Sequence of chain 1.C:
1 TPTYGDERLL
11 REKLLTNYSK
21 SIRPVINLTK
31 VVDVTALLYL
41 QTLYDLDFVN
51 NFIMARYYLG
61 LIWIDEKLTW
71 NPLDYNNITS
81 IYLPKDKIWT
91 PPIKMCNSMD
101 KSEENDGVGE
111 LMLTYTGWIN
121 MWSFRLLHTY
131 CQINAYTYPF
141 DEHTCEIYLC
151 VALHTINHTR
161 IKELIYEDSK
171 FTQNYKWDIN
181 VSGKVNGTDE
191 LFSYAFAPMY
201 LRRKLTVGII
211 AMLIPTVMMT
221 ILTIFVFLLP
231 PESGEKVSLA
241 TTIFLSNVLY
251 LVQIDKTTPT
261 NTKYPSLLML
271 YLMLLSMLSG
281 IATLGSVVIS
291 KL

Binding-site contacts:
Ligand atom C3 contacts residue ASN180 of chain 1.C at 3.8 Å.
Ligand atom C7 contacts residue ASN180 of chain 1.C at 3.6 Å.
Ligand atom O6 contacts residue TYR200 of chain 1.C at 3.7 Å.
Ligand atom C6 contacts residue TYR200 of chain 1.C at 4.0 Å (hydrophobic).
Ligand atom C4 contacts residue ASN180 of chain 1.C at 4.2 Å.
Ligand atom C5 contacts residue TYR200 of chain 1.C at 4.3 Å (hydrophobic).
Ligand atom C2 contacts residue ASN180 of chain 1.C at 2.5 Å.
Ligand atom C5 contacts residue ASN180 of chain 1.C at 3.6 Å.
Ligand atom O5 contacts residue ASN180 of chain 1.C at 2.4 Å (h-bond).
Ligand atom O7 contacts residue ASN180 of chain 1.C at 3.9 Å.
Ligand atom O5 contacts residue TYR200 of chain 1.C at 3.7 Å.
Ligand atom C1 contacts residue TYR200 of chain 1.C at 4.3 Å (hydrophobic).
Ligand atom C1 contacts residue ASN180 of chain 1.C at 1.4 Å.
Ligand atom N2 contacts residue ASN180 of chain 1.C at 2.9 Å (h-bond).

The small molecule below binds the protein below.
Small molecule (SMILES): CC(=O)N[C@@H]1[C@@H](O)[C@H](O)[C@@H](CO)O[C@H]1O